Binding-site contacts:
Ligand atom C5 contacts residue ASN315 of chain 58.K at 3.7 Å.
Ligand atom O5 contacts residue VAL314 of chain 58.K at 3.8 Å.
Ligand atom N2 contacts residue ASN315 of chain 58.K at 2.8 Å (h-bond).
Ligand atom C8 contacts residue ILE281 of chain 58.K at 4.5 Å (hydrophobic).
Ligand atom C8 contacts residue ASN315 of chain 58.K at 3.5 Å.
Ligand atom C4 contacts residue ASN315 of chain 58.K at 4.3 Å.
Ligand atom O5 contacts residue THR313 of chain 58.K at 4.3 Å.
Ligand atom C6 contacts residue THR313 of chain 58.K at 4.5 Å.
Ligand atom C6 contacts residue ASN315 of chain 58.K at 4.5 Å.
Ligand atom C1 contacts residue VAL314 of chain 58.K at 4.4 Å (hydrophobic).
Ligand atom C7 contacts residue ASN315 of chain 58.K at 3.3 Å.
Ligand atom C2 contacts residue ASN315 of chain 58.K at 2.5 Å.
Ligand atom O7 contacts residue ASN315 of chain 58.K at 4.2 Å.
Ligand atom O5 contacts residue ASN315 of chain 58.K at 2.4 Å (h-bond).
Ligand atom C1 contacts residue ASN315 of chain 58.K at 1.4 Å.
Ligand atom C3 contacts residue ASN315 of chain 58.K at 3.8 Å.

The small molecule below binds the protein below.
Small molecule (SMILES): CC(=O)N[C@@H]1[C@@H](O)[C@H](O)[C@@H](CO)O[C@H]1O

Sequence of chain 58.K:
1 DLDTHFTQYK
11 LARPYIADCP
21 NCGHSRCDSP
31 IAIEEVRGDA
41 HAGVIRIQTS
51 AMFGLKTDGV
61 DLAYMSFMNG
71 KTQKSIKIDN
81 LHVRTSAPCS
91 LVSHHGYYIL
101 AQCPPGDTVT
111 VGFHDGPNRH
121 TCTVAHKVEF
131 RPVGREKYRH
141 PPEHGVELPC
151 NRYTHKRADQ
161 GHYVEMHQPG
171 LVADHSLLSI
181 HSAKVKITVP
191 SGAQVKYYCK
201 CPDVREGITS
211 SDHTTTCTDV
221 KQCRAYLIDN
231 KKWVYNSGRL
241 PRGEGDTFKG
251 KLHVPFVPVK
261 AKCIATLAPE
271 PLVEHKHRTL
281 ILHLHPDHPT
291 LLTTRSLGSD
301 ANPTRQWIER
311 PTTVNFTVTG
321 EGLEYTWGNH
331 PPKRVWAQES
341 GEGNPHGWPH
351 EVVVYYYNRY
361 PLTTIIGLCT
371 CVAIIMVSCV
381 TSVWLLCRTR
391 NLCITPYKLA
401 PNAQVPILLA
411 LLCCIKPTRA